Sequence of chain 21.D:
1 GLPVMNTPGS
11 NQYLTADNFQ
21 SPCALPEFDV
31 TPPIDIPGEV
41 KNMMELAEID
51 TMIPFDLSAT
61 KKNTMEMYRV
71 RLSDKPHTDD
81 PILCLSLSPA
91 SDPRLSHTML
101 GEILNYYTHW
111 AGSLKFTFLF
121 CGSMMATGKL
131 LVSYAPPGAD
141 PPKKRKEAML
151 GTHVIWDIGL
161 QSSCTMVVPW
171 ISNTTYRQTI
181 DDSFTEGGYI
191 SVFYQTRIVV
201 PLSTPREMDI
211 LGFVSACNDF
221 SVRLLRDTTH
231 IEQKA

Sequence of chain 21.B:
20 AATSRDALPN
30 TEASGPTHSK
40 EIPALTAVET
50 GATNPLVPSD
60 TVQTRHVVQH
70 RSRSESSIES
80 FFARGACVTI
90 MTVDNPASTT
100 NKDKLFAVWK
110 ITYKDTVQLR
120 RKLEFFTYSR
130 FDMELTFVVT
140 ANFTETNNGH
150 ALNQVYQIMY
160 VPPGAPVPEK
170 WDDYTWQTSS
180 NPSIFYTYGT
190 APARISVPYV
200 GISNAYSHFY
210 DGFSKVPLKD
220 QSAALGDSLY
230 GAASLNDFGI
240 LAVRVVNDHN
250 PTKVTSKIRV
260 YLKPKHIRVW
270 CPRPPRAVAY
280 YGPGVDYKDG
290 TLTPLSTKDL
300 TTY

The protein below binds the small molecule below.
Small molecule (SMILES): CCOC(=O)c1ccc(OCCCCC2CCN(c3ccc(C)nn3)CC2)cc1

Binding-site contacts:
Ligand atom O16 contacts residue MET132 of chain 21.B at 3.6 Å.
Ligand atom C13 contacts residue PHE237 of chain 21.B at 3.7 Å (hydrophobic).
Ligand atom C18 contacts residue PHE237 of chain 21.B at 3.8 Å (hydrophobic).
Ligand atom C5 contacts residue TYR159 of chain 21.B at 3.7 Å (hydrophobic).
Ligand atom C4 contacts residue ALA24 of chain 21.D at 3.5 Å (hydrophobic).
Ligand atom C20 contacts residue PHE237 of chain 21.B at 3.4 Å (hydrophobic).
Ligand atom C11 contacts residue LEU134 of chain 21.B at 3.8 Å (hydrophobic).
Ligand atom C15 contacts residue MET132 of chain 21.B at 3.6 Å (hydrophobic).
Ligand atom C20 contacts residue TYR112 of chain 21.B at 3.4 Å (hydrophobic).
Ligand atom C3 contacts residue ALA24 of chain 21.D at 3.5 Å (hydrophobic).
Ligand atom C21 contacts residue PHE237 of chain 21.B at 3.7 Å (hydrophobic).
Ligand atom C12 contacts residue VAL199 of chain 21.B at 3.7 Å (hydrophobic).
Ligand atom C26 contacts residue LYS113 of chain 21.B at 3.7 Å.
Ligand atom C8 contacts residue VAL196 of chain 21.B at 3.7 Å (hydrophobic).
Ligand atom N3 contacts residue LEU240 of chain 21.B at 3.4 Å.
Ligand atom C3 contacts residue PRO181 of chain 21.B at 3.7 Å (hydrophobic).
Ligand atom C21 contacts residue TYR112 of chain 21.B at 3.4 Å (hydrophobic).
Ligand atom C7 contacts residue TYR159 of chain 21.B at 3.7 Å (hydrophobic).
Ligand atom C3 contacts residue TYR159 of chain 21.B at 3.7 Å (hydrophobic).
Ligand atom N4 contacts residue LEU240 of chain 21.B at 3.3 Å.
Ligand atom C23 contacts residue TYR112 of chain 21.B at 3.3 Å (hydrophobic).
Ligand atom N6 contacts residue VAL196 of chain 21.B at 3.8 Å.
Ligand atom C8 contacts residue TYR159 of chain 21.B at 3.5 Å (hydrophobic).
Ligand atom C1 contacts residue ILE183 of chain 21.B at 3.5 Å (hydrophobic).
Ligand atom C4 contacts residue TYR159 of chain 21.B at 3.7 Å (hydrophobic).
Ligand atom C27 contacts residue ASP236 of chain 21.B at 3.6 Å.
Ligand atom C13 contacts residue MET132 of chain 21.B at 3.8 Å (hydrophobic).
Ligand atom C26 contacts residue THR111 of chain 21.B at 3.6 Å.
Ligand atom C7 contacts residue VAL196 of chain 21.B at 3.5 Å (hydrophobic).
Ligand atom O25 contacts residue TYR112 of chain 21.B at 3.4 Å.
Ligand atom C19 contacts residue PHE237 of chain 21.B at 3.5 Å (hydrophobic).
Ligand atom O25 contacts residue THR111 of chain 21.B at 3.4 Å (h-bond).
Ligand atom C14 contacts residue MET132 of chain 21.B at 3.5 Å (hydrophobic).
Ligand atom C14 contacts residue VAL199 of chain 21.B at 3.8 Å (hydrophobic).
Ligand atom C10 contacts residue MET132 of chain 21.B at 3.7 Å (hydrophobic).
Ligand atom C23 contacts residue PHE237 of chain 21.B at 3.8 Å (hydrophobic).
Ligand atom O24 contacts residue TYR112 of chain 21.B at 3.8 Å.
Ligand atom C4 contacts residue ILE194 of chain 21.B at 3.8 Å (hydrophobic).
Ligand atom C5 contacts residue ILE194 of chain 21.B at 3.8 Å (hydrophobic).
Ligand atom C1 contacts residue ILE157 of chain 21.B at 3.4 Å (hydrophobic).